This protein binds this small molecule.
Small molecule (SMILES): CC(=O)N[C@@H]1[C@@H](O)[C@H](O)[C@@H](CO)O[C@H]1O

Sequence of chain 50.F:
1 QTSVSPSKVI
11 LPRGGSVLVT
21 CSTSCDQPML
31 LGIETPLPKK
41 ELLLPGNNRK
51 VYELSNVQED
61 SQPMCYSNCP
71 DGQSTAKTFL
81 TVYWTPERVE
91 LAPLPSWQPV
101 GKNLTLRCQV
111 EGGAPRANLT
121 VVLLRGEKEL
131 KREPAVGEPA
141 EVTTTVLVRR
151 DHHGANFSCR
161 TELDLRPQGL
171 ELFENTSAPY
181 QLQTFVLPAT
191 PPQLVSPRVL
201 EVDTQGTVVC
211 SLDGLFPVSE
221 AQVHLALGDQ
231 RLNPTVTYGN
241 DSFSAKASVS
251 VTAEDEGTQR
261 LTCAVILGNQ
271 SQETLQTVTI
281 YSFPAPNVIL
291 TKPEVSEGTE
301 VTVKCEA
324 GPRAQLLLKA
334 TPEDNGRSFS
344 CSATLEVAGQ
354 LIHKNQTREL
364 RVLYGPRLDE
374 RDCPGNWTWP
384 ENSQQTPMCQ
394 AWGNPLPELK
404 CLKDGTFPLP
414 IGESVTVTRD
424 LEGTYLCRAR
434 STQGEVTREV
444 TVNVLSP

Binding-site contacts:
Ligand atom O4 contacts residue GLU127 of chain 50.F at 3.1 Å (salt-bridge).
Ligand atom C5 contacts residue GLU127 of chain 50.F at 3.6 Å.
Ligand atom C4 contacts residue GLU127 of chain 50.F at 3.6 Å.
Ligand atom O7 contacts residue ASN156 of chain 50.F at 3.2 Å (h-bond).
Ligand atom C3 contacts residue ASN156 of chain 50.F at 3.6 Å.
Ligand atom O5 contacts residue ASN156 of chain 50.F at 2.5 Å (h-bond).
Ligand atom O5 contacts residue GLY126 of chain 50.F at 3.7 Å.
Ligand atom C5 contacts residue ASN156 of chain 50.F at 3.7 Å.
Ligand atom C8 contacts residue PRO179 of chain 50.F at 4.4 Å (hydrophobic).
Ligand atom C1 contacts residue GLY126 of chain 50.F at 3.4 Å.
Ligand atom C2 contacts residue ASN156 of chain 50.F at 2.3 Å.
Ligand atom C6 contacts residue LYS128 of chain 50.F at 4.3 Å.
Ligand atom C6 contacts residue GLU127 of chain 50.F at 3.8 Å.
Ligand atom C1 contacts residue ASN156 of chain 50.F at 1.4 Å.
Ligand atom C4 contacts residue ASN156 of chain 50.F at 4.2 Å.
Ligand atom C3 contacts residue GLU127 of chain 50.F at 3.6 Å.
Ligand atom C5 contacts residue GLY126 of chain 50.F at 4.0 Å.
Ligand atom C7 contacts residue ASN156 of chain 50.F at 3.3 Å.
Ligand atom C8 contacts residue ASN156 of chain 50.F at 4.2 Å.
Ligand atom O3 contacts residue GLU127 of chain 50.F at 4.2 Å.
Ligand atom N2 contacts residue ASN156 of chain 50.F at 2.5 Å (h-bond).